A small-molecule ligand and the protein it binds are described below.
Small molecule (SMILES): Nc1ncnc2c1ncn2[C@@H]1O[C@H](CO[P](=O)(O)C[P](=O)(O)OP(=O)(O)O)[C@@H](O)[C@H]1O

Binding-site contacts:
Ligand atom PG contacts residue MG1 of chain 1.I at 3.3 Å.
Ligand atom PA contacts residue MG1 of chain 1.I at 3.2 Å.
Ligand atom O2' contacts residue GLY158 of chain 1.B at 3.3 Å (h-bond).
Ligand atom N7 contacts residue LYS160 of chain 1.B at 3.1 Å (salt-bridge).
Ligand atom O1G contacts residue ARG198 of chain 1.B at 2.6 Å (salt-bridge).
Ligand atom O5' contacts residue GOL1 of chain 1.L at 3.4 Å (h-bond).
Ligand atom O1B contacts residue LYS160 of chain 1.B at 3.5 Å (salt-bridge).
Ligand atom O2B contacts residue MG1 of chain 1.I at 2.0 Å.
Ligand atom O2' contacts residue ASP161 of chain 1.B at 2.6 Å (salt-bridge).
Ligand atom O2A contacts residue MG1 of chain 1.I at 2.1 Å.
Ligand atom O1A contacts residue TYR82 of chain 1.B at 3.4 Å (h-bond).
Ligand atom O3G contacts residue SER197 of chain 1.B at 3.3 Å (h-bond).
Ligand atom O3' contacts residue PHE157 of chain 1.B at 3.5 Å.
Ligand atom O3' contacts residue GLY158 of chain 1.B at 3.1 Å (h-bond).
Ligand atom O1B contacts residue SER196 of chain 1.B at 3.4 Å.
Ligand atom O3G contacts residue SER196 of chain 1.B at 2.7 Å (h-bond).
Ligand atom O1B contacts residue SER197 of chain 1.B at 3.2 Å (h-bond).
Ligand atom N1 contacts residue VAL187 of chain 1.B at 2.9 Å (h-bond).
Ligand atom C3' contacts residue GOL1 of chain 1.L at 3.3 Å.
Ligand atom N7 contacts residue HIS44 of chain 1.B at 3.6 Å.
Ligand atom PG contacts residue ARG198 of chain 1.B at 3.6 Å.
Ligand atom PB contacts residue MG1 of chain 1.I at 3.0 Å.
Ligand atom C3A contacts residue MG1 of chain 1.I at 3.6 Å.
Ligand atom PB contacts residue LYS160 of chain 1.B at 3.7 Å.
Ligand atom N1 contacts residue THR186 of chain 1.B at 3.6 Å.
Ligand atom C3A contacts residue HIS47 of chain 1.B at 3.5 Å.
Ligand atom C5' contacts residue GOL1 of chain 1.L at 3.4 Å.
Ligand atom O1B contacts residue HIS44 of chain 1.B at 2.8 Å (h-bond).
Ligand atom O3B contacts residue MG1 of chain 1.I at 3.3 Å.
Ligand atom N3 contacts residue GLY158 of chain 1.B at 3.4 Å.
Ligand atom N6 contacts residue VAL187 of chain 1.B at 2.9 Å (h-bond).
Ligand atom C2' contacts residue ASP161 of chain 1.B at 3.2 Å.
Ligand atom O3G contacts residue ARG198 of chain 1.B at 2.9 Å (salt-bridge).
Ligand atom C6 contacts residue VAL187 of chain 1.B at 3.7 Å (hydrophobic).
Ligand atom N7 contacts residue MET195 of chain 1.B at 3.3 Å (h-bond).
Ligand atom C8 contacts residue LYS160 of chain 1.B at 3.5 Å.
Ligand atom O1G contacts residue MG1 of chain 1.I at 2.2 Å.
Ligand atom O2B contacts residue LYS160 of chain 1.B at 2.7 Å (salt-bridge).
Ligand atom N6 contacts residue MET195 of chain 1.B at 2.9 Å (h-bond).
Ligand atom O4' contacts residue LEU50 of chain 1.B at 3.6 Å.

Sequence of chain 1.B:
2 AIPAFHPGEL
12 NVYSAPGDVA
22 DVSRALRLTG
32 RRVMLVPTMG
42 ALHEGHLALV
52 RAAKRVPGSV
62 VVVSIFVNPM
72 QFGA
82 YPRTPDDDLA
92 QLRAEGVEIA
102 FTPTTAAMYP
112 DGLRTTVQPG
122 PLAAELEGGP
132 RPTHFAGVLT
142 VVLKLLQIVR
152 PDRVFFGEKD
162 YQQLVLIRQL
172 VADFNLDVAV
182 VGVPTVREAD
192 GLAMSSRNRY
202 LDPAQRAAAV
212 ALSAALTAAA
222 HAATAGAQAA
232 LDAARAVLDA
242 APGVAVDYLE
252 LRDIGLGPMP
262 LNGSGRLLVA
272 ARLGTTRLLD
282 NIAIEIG